Binding-site contacts:
Ligand atom C contacts residue ILE156 of chain 1.A at 3.8 Å (hydrophobic).
Ligand atom N contacts residue ASN141 of chain 1.A at 4.3 Å.
Ligand atom CL contacts residue MET244 of chain 1.A at 3.2 Å.
Ligand atom O contacts residue MET248 of chain 1.A at 3.9 Å.
Ligand atom N contacts residue MET186 of chain 1.A at 4.0 Å.
Ligand atom N contacts residue PRO182 of chain 1.A at 2.6 Å (h-bond).
Ligand atom N contacts residue VAL185 of chain 1.A at 2.6 Å (h-bond).
Ligand atom C8 contacts residue ILE187 of chain 1.A at 3.8 Å (hydrophobic).
Ligand atom C4 contacts residue PRO182 of chain 1.A at 4.4 Å (hydrophobic).
Ligand atom C7 contacts residue PRO182 of chain 1.A at 3.9 Å (hydrophobic).
Ligand atom C4 contacts residue VAL185 of chain 1.A at 4.2 Å (hydrophobic).
Ligand atom C5 contacts residue PRO182 of chain 1.A at 3.5 Å (hydrophobic).
Ligand atom C contacts residue TYR159 of chain 1.A at 4.0 Å (hydrophobic).
Ligand atom CL contacts residue PRO182 of chain 1.A at 4.1 Å.
Ligand atom C2 contacts residue MET248 of chain 1.A at 4.0 Å (hydrophobic).
Ligand atom C6 contacts residue PRO182 of chain 1.A at 4.2 Å (hydrophobic).
Ligand atom C9 contacts residue ILE187 of chain 1.A at 3.5 Å (hydrophobic).
Ligand atom C6 contacts residue VAL185 of chain 1.A at 3.6 Å (hydrophobic).
Ligand atom C contacts residue MET248 of chain 1.A at 3.2 Å (hydrophobic).
Ligand atom CL contacts residue VAL185 of chain 1.A at 3.8 Å.
Ligand atom C3 contacts residue ILE187 of chain 1.A at 3.4 Å (hydrophobic).
Ligand atom C contacts residue ASP155 of chain 1.A at 4.2 Å.
Ligand atom C8 contacts residue PHE144 of chain 1.A at 3.4 Å (hydrophobic).
Ligand atom C1 contacts residue ILE187 of chain 1.A at 4.5 Å (hydrophobic).
Ligand atom C9 contacts residue PHE144 of chain 1.A at 3.9 Å (hydrophobic).
Ligand atom C contacts residue LEU151 of chain 1.A at 4.2 Å (hydrophobic).
Ligand atom O contacts residue ILE187 of chain 1.A at 3.8 Å.
Ligand atom C1 contacts residue LEU151 of chain 1.A at 3.5 Å (hydrophobic).
Ligand atom C1 contacts residue TYR159 of chain 1.A at 4.1 Å (hydrophobic).
Ligand atom C1 contacts residue MET248 of chain 1.A at 4.2 Å (hydrophobic).
Ligand atom C6 contacts residue ILE187 of chain 1.A at 4.1 Å (hydrophobic).
Ligand atom C2 contacts residue ILE187 of chain 1.A at 4.5 Å (hydrophobic).
Ligand atom C5 contacts residue VAL185 of chain 1.A at 3.4 Å (hydrophobic).
Ligand atom N contacts residue HIS183 of chain 1.A at 4.3 Å.
Ligand atom C2 contacts residue LEU151 of chain 1.A at 4.0 Å (hydrophobic).
Ligand atom C7 contacts residue ASN141 of chain 1.A at 3.7 Å.
Ligand atom C4 contacts residue ILE187 of chain 1.A at 3.7 Å (hydrophobic).
Ligand atom C7 contacts residue VAL185 of chain 1.A at 3.2 Å (hydrophobic).
Ligand atom C5 contacts residue ILE187 of chain 1.A at 4.1 Å (hydrophobic).

Sequence of chain 1.A:
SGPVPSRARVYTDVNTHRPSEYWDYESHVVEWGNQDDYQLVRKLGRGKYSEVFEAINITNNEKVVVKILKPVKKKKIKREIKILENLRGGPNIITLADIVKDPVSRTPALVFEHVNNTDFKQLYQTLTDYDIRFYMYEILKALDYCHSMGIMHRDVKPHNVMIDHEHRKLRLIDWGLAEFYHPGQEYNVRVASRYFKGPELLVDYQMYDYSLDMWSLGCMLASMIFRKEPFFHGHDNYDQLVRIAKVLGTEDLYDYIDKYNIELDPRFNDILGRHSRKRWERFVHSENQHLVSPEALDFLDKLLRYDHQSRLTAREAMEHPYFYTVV

The protein below binds the small molecule below.
Small molecule (SMILES): CCCOc1ccc(CN)cc1Cl